Sequence of chain 1.A:
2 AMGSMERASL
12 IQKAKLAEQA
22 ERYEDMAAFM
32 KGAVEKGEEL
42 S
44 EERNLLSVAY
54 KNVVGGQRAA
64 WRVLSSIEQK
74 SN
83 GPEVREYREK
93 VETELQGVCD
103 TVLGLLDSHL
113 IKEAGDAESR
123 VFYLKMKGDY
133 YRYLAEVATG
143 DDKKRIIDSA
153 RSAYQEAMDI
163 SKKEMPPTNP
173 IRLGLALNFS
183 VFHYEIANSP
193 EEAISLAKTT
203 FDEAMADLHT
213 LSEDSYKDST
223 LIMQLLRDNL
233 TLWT

Binding-site contacts:
Ligand atom C15 contacts residue ARG229 of chain 1.A at 4.3 Å.
Ligand atom C02 contacts residue ILE196 of chain 1.A at 3.8 Å (hydrophobic).
Ligand atom C16 contacts residue THR233 of chain 1.A at 3.2 Å.
Ligand atom C20 contacts residue LEU232 of chain 1.A at 4.5 Å (hydrophobic).
Ligand atom C17 contacts residue ARG229 of chain 1.A at 4.3 Å.
Ligand atom O14 contacts residue LEU232 of chain 1.A at 4.3 Å.
Ligand atom C18 contacts residue LEU232 of chain 1.A at 3.8 Å (hydrophobic).
Ligand atom C18 contacts residue ARG229 of chain 1.A at 4.2 Å.
Ligand atom C16 contacts residue LEU232 of chain 1.A at 3.8 Å (hydrophobic).
Ligand atom N01 contacts residue THR236 of chain 1.A at 4.1 Å.
Ligand atom N01 contacts residue ILE196 of chain 1.A at 3.8 Å.
Ligand atom C15 contacts residue THR233 of chain 1.A at 3.2 Å.
Ligand atom C15 contacts residue LEU232 of chain 1.A at 3.9 Å (hydrophobic).
Ligand atom N03 contacts residue ILE196 of chain 1.A at 3.6 Å.
Ligand atom S21 contacts residue THR236 of chain 1.A at 4.0 Å.
Ligand atom C07 contacts residue THR236 of chain 1.A at 4.4 Å.
Ligand atom O11 contacts residue LYS200 of chain 1.A at 3.5 Å.
Ligand atom C04 contacts residue THR236 of chain 1.A at 4.0 Å.
Ligand atom C16 contacts residue ARG229 of chain 1.A at 3.5 Å.
Ligand atom C19 contacts residue LYS200 of chain 1.A at 4.4 Å.
Ligand atom N09 contacts residue THR236 of chain 1.A at 4.2 Å.
Ligand atom C17 contacts residue LEU232 of chain 1.A at 4.0 Å (hydrophobic).
Ligand atom C12 contacts residue LYS200 of chain 1.A at 4.5 Å.
Ligand atom C19 contacts residue LEU232 of chain 1.A at 4.0 Å (hydrophobic).
Ligand atom C13 contacts residue LEU232 of chain 1.A at 4.2 Å (hydrophobic).
Ligand atom C02 contacts residue THR236 of chain 1.A at 4.1 Å.
Ligand atom O14 contacts residue THR236 of chain 1.A at 3.9 Å.
Ligand atom C20 contacts residue LYS200 of chain 1.A at 3.8 Å.
Ligand atom C19 contacts residue PHE203 of chain 1.A at 4.1 Å (hydrophobic).
Ligand atom C15 contacts residue THR236 of chain 1.A at 4.3 Å.
Ligand atom C10 contacts residue LYS200 of chain 1.A at 4.2 Å.

This small molecule binds to this protein.
Small molecule (SMILES): [H]/N=C(\N)c1cc(-c2ccccc2)c(CNC(=O)c2cccc3c2OCC3)s1